Binding-site contacts:
Ligand atom C contacts residue THR501 of chain 1.D at 4.2 Å.
Ligand atom CD contacts residue THR676 of chain 1.D at 3.2 Å.
Ligand atom OE1 contacts residue GLY674 of chain 1.D at 3.8 Å.
Ligand atom CB contacts residue GLY674 of chain 1.D at 4.0 Å.
Ligand atom OE2 contacts residue THR501 of chain 1.D at 4.4 Å.
Ligand atom OE1 contacts residue THR676 of chain 1.D at 2.7 Å (h-bond).
Ligand atom CB contacts residue SER675 of chain 1.D at 3.9 Å.
Ligand atom CA contacts residue THR501 of chain 1.D at 3.9 Å.
Ligand atom CB contacts residue LEU671 of chain 1.D at 4.0 Å (hydrophobic).
Ligand atom C contacts residue SER675 of chain 1.D at 3.7 Å.
Ligand atom N contacts residue PRO499 of chain 1.D at 3.6 Å (h-bond).
Ligand atom OXT contacts residue THR501 of chain 1.D at 3.7 Å.
Ligand atom OE2 contacts residue THR676 of chain 1.D at 3.0 Å (h-bond).
Ligand atom CB contacts residue TYR471 of chain 1.D at 4.2 Å (hydrophobic).
Ligand atom OXT contacts residue TYR471 of chain 1.D at 3.2 Å.
Ligand atom CA contacts residue TYR471 of chain 1.D at 3.9 Å (hydrophobic).
Ligand atom O contacts residue GLY674 of chain 1.D at 3.6 Å.
Ligand atom C contacts residue GLY472 of chain 1.D at 4.0 Å.
Ligand atom O contacts residue TYR471 of chain 1.D at 4.2 Å.
Ligand atom N contacts residue LEU500 of chain 1.D at 3.9 Å.
Ligand atom OE1 contacts residue SER675 of chain 1.D at 3.5 Å (h-bond).
Ligand atom CD contacts residue SER675 of chain 1.D at 3.6 Å.
Ligand atom OE2 contacts residue SER675 of chain 1.D at 3.8 Å.
Ligand atom N contacts residue TYR471 of chain 1.D at 3.5 Å.
Ligand atom OXT contacts residue GLY472 of chain 1.D at 3.8 Å.
Ligand atom OXT contacts residue LEU500 of chain 1.D at 3.9 Å.
Ligand atom CG contacts residue SER675 of chain 1.D at 4.3 Å.
Ligand atom O contacts residue SER675 of chain 1.D at 2.8 Å (h-bond).
Ligand atom N contacts residue THR501 of chain 1.D at 3.7 Å.
Ligand atom CA contacts residue SER675 of chain 1.D at 3.4 Å.
Ligand atom O contacts residue GLY472 of chain 1.D at 3.7 Å.
Ligand atom CG contacts residue LEU671 of chain 1.D at 3.8 Å (hydrophobic).
Ligand atom CD contacts residue LEU671 of chain 1.D at 4.5 Å (hydrophobic).
Ligand atom OE1 contacts residue LEU671 of chain 1.D at 4.1 Å.
Ligand atom C contacts residue TYR471 of chain 1.D at 3.5 Å (hydrophobic).

The protein below binds the small molecule below.
Small molecule (SMILES): N[C@@H](CCC(=O)O)C(=O)O

Sequence of chain 1.D:
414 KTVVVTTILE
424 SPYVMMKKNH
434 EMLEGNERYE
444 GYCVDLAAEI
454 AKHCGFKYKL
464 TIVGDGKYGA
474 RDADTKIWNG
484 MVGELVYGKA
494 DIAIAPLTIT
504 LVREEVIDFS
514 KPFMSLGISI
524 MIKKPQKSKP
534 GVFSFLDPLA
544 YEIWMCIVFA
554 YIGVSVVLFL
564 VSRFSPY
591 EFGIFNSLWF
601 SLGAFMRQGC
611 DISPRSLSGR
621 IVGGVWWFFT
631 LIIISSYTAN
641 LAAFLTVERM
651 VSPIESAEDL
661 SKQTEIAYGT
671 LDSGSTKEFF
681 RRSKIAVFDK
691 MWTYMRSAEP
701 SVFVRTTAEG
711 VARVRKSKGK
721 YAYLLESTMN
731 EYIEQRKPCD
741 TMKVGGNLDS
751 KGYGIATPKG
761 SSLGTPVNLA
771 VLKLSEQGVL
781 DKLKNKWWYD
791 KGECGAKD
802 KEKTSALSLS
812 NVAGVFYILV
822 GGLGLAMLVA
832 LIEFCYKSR